Binding-site contacts:
Ligand atom N2 contacts residue ASN396 of chain 1.C at 2.9 Å (h-bond).
Ligand atom O5 contacts residue ASN396 of chain 1.C at 2.4 Å (h-bond).
Ligand atom N2 contacts residue VAL383 of chain 1.C at 3.6 Å.
Ligand atom C1 contacts residue ASN396 of chain 1.C at 1.4 Å.
Ligand atom C5 contacts residue ASN396 of chain 1.C at 3.7 Å.
Ligand atom C4 contacts residue ASN396 of chain 1.C at 4.2 Å.
Ligand atom N2 contacts residue PHE385 of chain 1.C at 3.7 Å.
Ligand atom C3 contacts residue ASN396 of chain 1.C at 3.8 Å.
Ligand atom C8 contacts residue VAL383 of chain 1.C at 3.8 Å (hydrophobic).
Ligand atom C8 contacts residue PHE385 of chain 1.C at 3.4 Å (hydrophobic).
Ligand atom C7 contacts residue ASN396 of chain 1.C at 4.1 Å.
Ligand atom C2 contacts residue VAL383 of chain 1.C at 4.5 Å (hydrophobic).
Ligand atom C7 contacts residue PHE385 of chain 1.C at 4.1 Å (hydrophobic).
Ligand atom C7 contacts residue VAL383 of chain 1.C at 4.0 Å (hydrophobic).
Ligand atom C2 contacts residue ASN396 of chain 1.C at 2.5 Å.

A small-molecule ligand and the protein it binds are described below.
Small molecule (SMILES): CC(=O)N[C@@H]1[C@@H](O)[C@H](O)[C@@H](CO)O[C@H]1O

Sequence of chain 1.C:
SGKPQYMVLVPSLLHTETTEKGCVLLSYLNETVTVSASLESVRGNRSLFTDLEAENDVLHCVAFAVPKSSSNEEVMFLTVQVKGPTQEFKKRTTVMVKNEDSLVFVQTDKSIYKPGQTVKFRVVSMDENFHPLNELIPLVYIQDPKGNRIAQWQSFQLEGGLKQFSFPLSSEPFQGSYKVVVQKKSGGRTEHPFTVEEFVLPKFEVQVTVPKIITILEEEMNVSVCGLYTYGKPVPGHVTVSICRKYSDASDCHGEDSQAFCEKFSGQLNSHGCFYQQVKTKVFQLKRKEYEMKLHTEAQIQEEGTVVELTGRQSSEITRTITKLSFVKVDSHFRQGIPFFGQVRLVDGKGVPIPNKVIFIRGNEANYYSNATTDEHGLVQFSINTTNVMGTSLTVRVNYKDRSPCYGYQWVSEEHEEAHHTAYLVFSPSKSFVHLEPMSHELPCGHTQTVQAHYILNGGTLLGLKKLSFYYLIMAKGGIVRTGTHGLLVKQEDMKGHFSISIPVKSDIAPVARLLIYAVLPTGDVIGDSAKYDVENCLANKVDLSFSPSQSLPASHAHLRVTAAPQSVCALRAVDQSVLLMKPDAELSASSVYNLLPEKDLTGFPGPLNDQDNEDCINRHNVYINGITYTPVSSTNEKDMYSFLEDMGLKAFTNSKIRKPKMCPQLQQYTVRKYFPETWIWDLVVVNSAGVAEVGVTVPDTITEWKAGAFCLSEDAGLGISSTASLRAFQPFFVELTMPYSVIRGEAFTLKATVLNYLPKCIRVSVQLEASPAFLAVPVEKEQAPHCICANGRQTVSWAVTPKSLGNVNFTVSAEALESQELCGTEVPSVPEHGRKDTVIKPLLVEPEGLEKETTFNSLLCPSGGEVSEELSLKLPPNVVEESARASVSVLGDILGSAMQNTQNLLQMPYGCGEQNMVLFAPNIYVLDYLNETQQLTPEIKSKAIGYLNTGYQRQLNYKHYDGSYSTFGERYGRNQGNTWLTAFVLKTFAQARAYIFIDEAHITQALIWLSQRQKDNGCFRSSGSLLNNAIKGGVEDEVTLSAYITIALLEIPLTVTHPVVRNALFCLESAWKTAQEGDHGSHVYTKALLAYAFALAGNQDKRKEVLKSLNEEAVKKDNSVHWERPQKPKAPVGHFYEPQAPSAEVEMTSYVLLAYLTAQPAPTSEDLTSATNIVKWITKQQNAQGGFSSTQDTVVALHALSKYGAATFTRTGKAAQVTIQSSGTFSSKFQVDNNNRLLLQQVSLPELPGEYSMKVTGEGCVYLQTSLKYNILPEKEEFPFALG